Sequence of chain 1.A:
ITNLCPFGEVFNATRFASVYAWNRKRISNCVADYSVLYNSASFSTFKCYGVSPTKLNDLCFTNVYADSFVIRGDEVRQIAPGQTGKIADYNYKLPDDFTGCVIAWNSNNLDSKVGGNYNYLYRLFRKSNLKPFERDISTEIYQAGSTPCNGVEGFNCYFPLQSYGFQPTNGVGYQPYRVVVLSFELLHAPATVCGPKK

A protein and the small-molecule ligand that binds it are described below.
Small molecule (SMILES): CC(=O)N[C@H]1[C@H](O[C@H]2[C@H](O)[C@@H](NC(C)=O)CO[C@@H]2CO[C@@H]2O[C@@H](C)[C@@H](O)[C@@H](O)[C@@H]2O)O[C@H](CO)[C@@H](O[C@@H]2O[C@H](CO[C@H]3O[C@H](CO)[C@@H](O)[C@H](O)[C@@H]3O)[C@@H](O)[C@H](O[C@H]3O[C@H](CO)[C@@H](O)[C@H](O)[C@@H]3O)[C@@H]2O)[C@@H]1O

Sequence of chain 1.C:
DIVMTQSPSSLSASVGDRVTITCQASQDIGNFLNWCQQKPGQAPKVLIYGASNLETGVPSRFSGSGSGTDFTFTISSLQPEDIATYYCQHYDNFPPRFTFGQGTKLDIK

Binding-site contacts:
Ligand atom N2 contacts residue PHE342 of chain 1.A at 4.4 Å.
Ligand atom C5 contacts residue VAL128 of chain 1.B at 4.2 Å (hydrophobic).
Ligand atom N2 contacts residue GLY339 of chain 1.A at 4.3 Å.
Ligand atom C4 contacts residue ASN343 of chain 1.A at 4.2 Å.
Ligand atom C8 contacts residue LEU368 of chain 1.A at 4.1 Å (hydrophobic).
Ligand atom C3 contacts residue ASN343 of chain 1.A at 3.8 Å.
Ligand atom C1 contacts residue ASN343 of chain 1.A at 1.4 Å.
Ligand atom C7 contacts residue PHE342 of chain 1.A at 4.3 Å (hydrophobic).
Ligand atom C6 contacts residue ILE126 of chain 1.B at 3.9 Å (hydrophobic).
Ligand atom C6 contacts residue VAL128 of chain 1.B at 4.1 Å (hydrophobic).
Ligand atom O4 contacts residue TYR53 of chain 1.B at 3.6 Å.
Ligand atom O4 contacts residue GLY52 of chain 1.B at 2.9 Å (h-bond).
Ligand atom N2 contacts residue ASN343 of chain 1.A at 2.9 Å (h-bond).
Ligand atom C7 contacts residue GLY339 of chain 1.A at 4.3 Å.
Ligand atom C5 contacts residue ASN343 of chain 1.A at 3.6 Å.
Ligand atom C4 contacts residue GLY52 of chain 1.B at 4.1 Å.
Ligand atom C8 contacts residue PHE342 of chain 1.A at 3.3 Å (hydrophobic).
Ligand atom O5 contacts residue ASN343 of chain 1.A at 2.3 Å (h-bond).
Ligand atom C2 contacts residue ASN343 of chain 1.A at 2.5 Å.
Ligand atom C8 contacts residue ARG131 of chain 1.B at 4.0 Å.
Ligand atom C7 contacts residue ASN343 of chain 1.A at 4.2 Å.
Ligand atom O3 contacts residue GLY52 of chain 1.B at 4.3 Å.
Ligand atom O3 contacts residue THR82 of chain 1.C at 3.9 Å.
Ligand atom O4 contacts residue VAL28 of chain 1.B at 4.4 Å.
Ligand atom O4 contacts residue THR82 of chain 1.C at 4.5 Å.
Ligand atom C6 contacts residue TYR58 of chain 1.B at 4.2 Å (hydrophobic).
Ligand atom C6 contacts residue TYR53 of chain 1.B at 3.9 Å (hydrophobic).
Ligand atom C8 contacts residue PHE338 of chain 1.A at 4.1 Å (hydrophobic).

Sequence of chain 1.B:
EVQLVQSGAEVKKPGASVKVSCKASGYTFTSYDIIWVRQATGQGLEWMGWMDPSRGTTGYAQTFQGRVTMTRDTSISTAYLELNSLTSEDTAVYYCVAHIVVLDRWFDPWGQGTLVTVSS